Sequence of chain 1.C:
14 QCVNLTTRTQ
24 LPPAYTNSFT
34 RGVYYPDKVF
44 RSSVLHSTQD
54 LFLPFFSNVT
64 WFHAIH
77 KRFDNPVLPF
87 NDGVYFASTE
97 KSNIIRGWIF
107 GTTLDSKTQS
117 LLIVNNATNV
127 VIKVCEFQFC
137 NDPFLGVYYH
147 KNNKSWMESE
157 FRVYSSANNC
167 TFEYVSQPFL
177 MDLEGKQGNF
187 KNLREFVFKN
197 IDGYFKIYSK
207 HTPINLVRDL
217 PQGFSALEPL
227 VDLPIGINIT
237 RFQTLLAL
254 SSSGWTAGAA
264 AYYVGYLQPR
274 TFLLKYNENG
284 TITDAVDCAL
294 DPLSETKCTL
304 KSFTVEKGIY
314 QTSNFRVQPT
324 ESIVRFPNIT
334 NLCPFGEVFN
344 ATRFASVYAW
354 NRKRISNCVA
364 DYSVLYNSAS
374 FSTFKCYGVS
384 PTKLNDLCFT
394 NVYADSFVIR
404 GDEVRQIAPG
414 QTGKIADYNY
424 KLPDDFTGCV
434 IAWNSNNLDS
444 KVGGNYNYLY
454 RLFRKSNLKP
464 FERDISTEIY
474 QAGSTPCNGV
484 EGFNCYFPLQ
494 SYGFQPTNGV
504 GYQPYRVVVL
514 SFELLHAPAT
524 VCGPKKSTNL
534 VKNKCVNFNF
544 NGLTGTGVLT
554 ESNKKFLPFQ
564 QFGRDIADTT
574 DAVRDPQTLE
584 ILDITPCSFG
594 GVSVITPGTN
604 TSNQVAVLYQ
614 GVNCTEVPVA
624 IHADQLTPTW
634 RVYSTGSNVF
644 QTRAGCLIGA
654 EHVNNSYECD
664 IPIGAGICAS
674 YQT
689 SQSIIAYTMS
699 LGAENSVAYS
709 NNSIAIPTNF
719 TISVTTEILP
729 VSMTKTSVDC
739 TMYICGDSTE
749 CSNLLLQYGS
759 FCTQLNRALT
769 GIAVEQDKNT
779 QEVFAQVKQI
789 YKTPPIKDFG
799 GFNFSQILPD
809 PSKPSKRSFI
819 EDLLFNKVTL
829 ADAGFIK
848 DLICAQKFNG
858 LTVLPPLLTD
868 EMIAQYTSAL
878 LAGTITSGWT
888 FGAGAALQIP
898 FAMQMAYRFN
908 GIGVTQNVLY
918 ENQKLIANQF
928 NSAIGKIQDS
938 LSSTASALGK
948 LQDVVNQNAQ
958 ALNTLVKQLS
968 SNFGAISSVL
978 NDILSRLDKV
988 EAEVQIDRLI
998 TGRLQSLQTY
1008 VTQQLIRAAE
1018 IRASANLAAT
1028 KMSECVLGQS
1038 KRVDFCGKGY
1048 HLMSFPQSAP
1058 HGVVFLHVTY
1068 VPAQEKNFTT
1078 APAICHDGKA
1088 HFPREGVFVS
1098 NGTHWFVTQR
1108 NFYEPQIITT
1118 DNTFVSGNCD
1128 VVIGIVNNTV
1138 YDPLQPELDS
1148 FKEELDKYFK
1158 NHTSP

Binding-site contacts:
Ligand atom O5 contacts residue THR236 of chain 1.C at 4.2 Å.
Ligand atom C5 contacts residue THR236 of chain 1.C at 3.8 Å.
Ligand atom O7 contacts residue THR236 of chain 1.C at 4.3 Å.
Ligand atom O7 contacts residue ARG457 of chain 1.B at 2.9 Å (salt-bridge).
Ligand atom C7 contacts residue ARG457 of chain 1.B at 3.9 Å.
Ligand atom C3 contacts residue ASN234 of chain 1.C at 3.6 Å.
Ligand atom C6 contacts residue THR236 of chain 1.C at 4.4 Å.
Ligand atom O7 contacts residue ASN234 of chain 1.C at 3.5 Å (h-bond).
Ligand atom C7 contacts residue LYS462 of chain 1.B at 4.5 Å.
Ligand atom C7 contacts residue GLU465 of chain 1.B at 4.0 Å.
Ligand atom C1 contacts residue THR108 of chain 1.C at 4.2 Å.
Ligand atom C2 contacts residue ASN234 of chain 1.C at 2.3 Å.
Ligand atom C8 contacts residue ARG457 of chain 1.B at 4.2 Å.
Ligand atom N2 contacts residue LYS462 of chain 1.B at 4.5 Å.
Ligand atom C4 contacts residue ASN234 of chain 1.C at 4.2 Å.
Ligand atom C8 contacts residue THR236 of chain 1.C at 4.0 Å.
Ligand atom C8 contacts residue ASN234 of chain 1.C at 4.2 Å.
Ligand atom C8 contacts residue GLU465 of chain 1.B at 3.4 Å.
Ligand atom O5 contacts residue THR108 of chain 1.C at 3.3 Å (h-bond).
Ligand atom O5 contacts residue ASN234 of chain 1.C at 2.5 Å (h-bond).
Ligand atom N2 contacts residue ASN234 of chain 1.C at 2.5 Å (h-bond).
Ligand atom C8 contacts residue LYS462 of chain 1.B at 3.2 Å.
Ligand atom C5 contacts residue ASN234 of chain 1.C at 3.7 Å.
Ligand atom O7 contacts residue SER459 of chain 1.B at 4.1 Å.
Ligand atom C5 contacts residue THR108 of chain 1.C at 3.9 Å.
Ligand atom O6 contacts residue THR108 of chain 1.C at 3.5 Å (h-bond).
Ligand atom O3 contacts residue SER459 of chain 1.B at 4.2 Å.
Ligand atom C7 contacts residue ASN234 of chain 1.C at 3.2 Å.
Ligand atom C1 contacts residue THR236 of chain 1.C at 4.4 Å.
Ligand atom O7 contacts residue GLU465 of chain 1.B at 3.8 Å.
Ligand atom C1 contacts residue ASN234 of chain 1.C at 1.3 Å.
Ligand atom C6 contacts residue THR108 of chain 1.C at 3.5 Å.

A small-molecule ligand and the protein it binds are described below.
Small molecule (SMILES): CC(=O)N[C@H]1[C@H](O[C@H]2[C@H](O)[C@@H](NC(C)=O)CO[C@@H]2CO)O[C@H](CO)[C@@H](O)[C@@H]1O

Sequence of chain 1.B:
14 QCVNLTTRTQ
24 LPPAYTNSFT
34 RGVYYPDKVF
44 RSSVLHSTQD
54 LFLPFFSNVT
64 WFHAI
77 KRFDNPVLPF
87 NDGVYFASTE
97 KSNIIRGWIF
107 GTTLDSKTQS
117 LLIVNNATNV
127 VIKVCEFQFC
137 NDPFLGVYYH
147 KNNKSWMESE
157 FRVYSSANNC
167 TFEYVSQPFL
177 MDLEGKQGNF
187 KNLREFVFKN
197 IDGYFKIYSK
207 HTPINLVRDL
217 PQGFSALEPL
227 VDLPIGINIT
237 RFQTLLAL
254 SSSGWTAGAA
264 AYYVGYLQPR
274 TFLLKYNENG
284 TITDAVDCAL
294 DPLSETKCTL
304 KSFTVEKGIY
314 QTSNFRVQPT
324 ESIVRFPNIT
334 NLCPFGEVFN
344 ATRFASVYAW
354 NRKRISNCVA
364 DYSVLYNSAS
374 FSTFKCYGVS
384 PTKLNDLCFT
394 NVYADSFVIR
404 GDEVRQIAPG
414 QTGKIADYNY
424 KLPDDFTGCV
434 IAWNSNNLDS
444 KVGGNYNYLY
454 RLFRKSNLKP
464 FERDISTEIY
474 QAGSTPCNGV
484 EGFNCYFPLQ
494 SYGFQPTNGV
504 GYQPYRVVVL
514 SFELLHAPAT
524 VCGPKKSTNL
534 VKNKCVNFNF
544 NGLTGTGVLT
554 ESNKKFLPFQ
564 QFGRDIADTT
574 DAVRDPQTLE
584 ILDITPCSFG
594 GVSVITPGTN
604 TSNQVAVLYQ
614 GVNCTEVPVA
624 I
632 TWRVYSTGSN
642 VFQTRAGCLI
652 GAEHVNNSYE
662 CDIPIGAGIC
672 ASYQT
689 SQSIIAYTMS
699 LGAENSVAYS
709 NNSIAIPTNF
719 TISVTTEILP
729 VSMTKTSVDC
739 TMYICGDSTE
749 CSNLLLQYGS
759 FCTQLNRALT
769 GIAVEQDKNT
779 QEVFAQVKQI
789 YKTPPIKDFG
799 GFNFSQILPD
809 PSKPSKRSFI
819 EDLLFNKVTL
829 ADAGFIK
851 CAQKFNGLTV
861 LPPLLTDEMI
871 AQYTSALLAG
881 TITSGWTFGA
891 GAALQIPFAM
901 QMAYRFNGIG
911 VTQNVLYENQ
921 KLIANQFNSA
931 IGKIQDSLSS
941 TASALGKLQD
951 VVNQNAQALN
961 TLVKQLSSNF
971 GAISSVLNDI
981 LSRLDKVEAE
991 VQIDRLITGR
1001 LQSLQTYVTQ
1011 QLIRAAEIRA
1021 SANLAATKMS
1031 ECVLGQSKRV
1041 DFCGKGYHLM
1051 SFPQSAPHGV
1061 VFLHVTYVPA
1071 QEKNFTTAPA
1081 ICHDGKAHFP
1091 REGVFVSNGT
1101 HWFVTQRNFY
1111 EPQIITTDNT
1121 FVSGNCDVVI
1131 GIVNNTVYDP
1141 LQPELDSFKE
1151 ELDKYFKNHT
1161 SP